A small-molecule ligand and the protein it binds are described below.
Small molecule (SMILES): CN(C)c1ccccc1CNc1ccc(C(N)=O)cn1

Sequence of chain 2.A:
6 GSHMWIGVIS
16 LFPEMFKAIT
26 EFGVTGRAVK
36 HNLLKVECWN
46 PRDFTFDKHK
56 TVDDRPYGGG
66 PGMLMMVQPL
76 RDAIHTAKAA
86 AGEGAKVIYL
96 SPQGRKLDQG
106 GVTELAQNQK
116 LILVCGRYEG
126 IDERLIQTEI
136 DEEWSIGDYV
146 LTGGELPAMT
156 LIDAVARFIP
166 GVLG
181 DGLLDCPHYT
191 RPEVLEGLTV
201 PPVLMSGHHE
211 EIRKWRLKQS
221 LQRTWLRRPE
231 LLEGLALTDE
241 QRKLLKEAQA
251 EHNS

Binding-site contacts:
Ligand atom C14 contacts residue PRO152 of chain 2.A at 3.6 Å (hydrophobic).
Ligand atom C18 contacts residue SER140 of chain 2.A at 3.8 Å.
Ligand atom C1 contacts residue VAL145 of chain 2.A at 3.7 Å (hydrophobic).
Ligand atom C3 contacts residue TYR123 of chain 2.A at 3.1 Å (hydrophobic).
Ligand atom C7 contacts residue SER96 of chain 2.A at 3.3 Å.
Ligand atom O20 contacts residue ILE141 of chain 2.A at 2.9 Å (h-bond).
Ligand atom C14 contacts residue SER96 of chain 2.A at 3.5 Å.
Ligand atom N19 contacts residue TYR144 of chain 2.A at 3.0 Å (h-bond).
Ligand atom C8 contacts residue TYR94 of chain 2.A at 3.6 Å (hydrophobic).
Ligand atom N19 contacts residue SER140 of chain 2.A at 3.3 Å (h-bond).
Ligand atom C14 contacts residue LEU95 of chain 2.A at 3.7 Å (hydrophobic).
Ligand atom O20 contacts residue SER140 of chain 2.A at 3.4 Å.
Ligand atom C18 contacts residue ILE141 of chain 2.A at 3.8 Å (hydrophobic).
Ligand atom C6 contacts residue SER96 of chain 2.A at 3.7 Å.
Ligand atom C12 contacts residue GLY148 of chain 2.A at 3.8 Å.
Ligand atom C6 contacts residue TYR94 of chain 2.A at 3.2 Å (hydrophobic).
Ligand atom C3 contacts residue LEU146 of chain 2.A at 3.7 Å (hydrophobic).
Ligand atom C15 contacts residue PRO97 of chain 2.A at 3.8 Å (hydrophobic).
Ligand atom C13 contacts residue SER96 of chain 2.A at 3.9 Å.
Ligand atom C7 contacts residue LEU95 of chain 2.A at 3.4 Å (hydrophobic).
Ligand atom C15 contacts residue PRO152 of chain 2.A at 3.8 Å (hydrophobic).
Ligand atom N19 contacts residue GLY142 of chain 2.A at 2.8 Å (h-bond).
Ligand atom C13 contacts residue LEU95 of chain 2.A at 3.6 Å (hydrophobic).
Ligand atom C16 contacts residue TYR144 of chain 2.A at 3.4 Å (hydrophobic).
Ligand atom N17 contacts residue PRO97 of chain 2.A at 3.9 Å.
Ligand atom C5 contacts residue GLU124 of chain 2.A at 4.0 Å.
Ligand atom N11 contacts residue LEU146 of chain 2.A at 3.2 Å (h-bond).
Ligand atom C16 contacts residue PRO97 of chain 2.A at 3.7 Å (hydrophobic).
Ligand atom C10 contacts residue GLY121 of chain 2.A at 3.6 Å.
Ligand atom C14 contacts residue PRO97 of chain 2.A at 3.8 Å (hydrophobic).
Ligand atom O20 contacts residue SER96 of chain 2.A at 3.9 Å.
Ligand atom C13 contacts residue GLY149 of chain 2.A at 4.0 Å.
Ligand atom C7 contacts residue TYR94 of chain 2.A at 2.8 Å (hydrophobic).
Ligand atom C10 contacts residue GLY149 of chain 2.A at 3.5 Å.
Ligand atom C13 contacts residue PRO97 of chain 2.A at 4.0 Å (hydrophobic).
Ligand atom N11 contacts residue GLY148 of chain 2.A at 3.6 Å.
Ligand atom C16 contacts residue LEU146 of chain 2.A at 3.6 Å (hydrophobic).
Ligand atom C8 contacts residue LEU95 of chain 2.A at 3.2 Å (hydrophobic).
Ligand atom N17 contacts residue LEU146 of chain 2.A at 3.1 Å (h-bond).
Ligand atom C10 contacts residue GLY148 of chain 2.A at 3.4 Å.